Sequence of chain 1.C:
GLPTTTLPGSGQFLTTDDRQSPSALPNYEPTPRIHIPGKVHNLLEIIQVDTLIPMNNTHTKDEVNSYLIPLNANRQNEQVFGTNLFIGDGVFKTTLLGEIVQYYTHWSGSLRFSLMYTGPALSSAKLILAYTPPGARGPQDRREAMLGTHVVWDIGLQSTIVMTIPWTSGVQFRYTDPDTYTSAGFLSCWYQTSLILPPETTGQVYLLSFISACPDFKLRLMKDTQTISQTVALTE

A protein and the small-molecule ligand that binds it are described below.
Small molecule (SMILES): Cc1cc(CCCCCCCOc2ccc(C3=N[C@@H](C)CO3)cc2)on1

Sequence of chain 1.A:
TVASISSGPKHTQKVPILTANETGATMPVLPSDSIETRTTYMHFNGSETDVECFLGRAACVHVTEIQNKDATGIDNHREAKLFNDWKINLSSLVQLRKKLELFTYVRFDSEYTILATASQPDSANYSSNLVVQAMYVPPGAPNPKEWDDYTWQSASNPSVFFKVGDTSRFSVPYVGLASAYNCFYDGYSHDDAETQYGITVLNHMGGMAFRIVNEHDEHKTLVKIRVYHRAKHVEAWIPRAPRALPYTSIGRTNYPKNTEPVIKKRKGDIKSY

Binding-site contacts:
Ligand atom C31 contacts residue ALA150 of chain 1.A at 3.5 Å (hydrophobic).
Ligand atom C1B contacts residue MET221 of chain 1.A at 3.8 Å (hydrophobic).
Ligand atom N2 contacts residue ALA24 of chain 1.C at 3.4 Å.
Ligand atom C4 contacts residue MET224 of chain 1.A at 3.8 Å (hydrophobic).
Ligand atom C31 contacts residue SER175 of chain 1.A at 3.6 Å.
Ligand atom N3A contacts residue ASN219 of chain 1.A at 3.0 Å (h-bond).
Ligand atom C7C contacts residue TYR197 of chain 1.A at 3.8 Å (hydrophobic).
Ligand atom C3B contacts residue MET221 of chain 1.A at 3.8 Å (hydrophobic).
Ligand atom C3C contacts residue TYR128 of chain 1.A at 3.9 Å (hydrophobic).
Ligand atom C2B contacts residue MET221 of chain 1.A at 3.5 Å (hydrophobic).
Ligand atom O1 contacts residue ALA24 of chain 1.C at 3.6 Å.
Ligand atom C5C contacts residue ILE104 of chain 1.A at 3.8 Å (hydrophobic).
Ligand atom O1B contacts residue TYR128 of chain 1.A at 3.9 Å.
Ligand atom O1B contacts residue MET221 of chain 1.A at 3.4 Å.
Ligand atom C5 contacts residue TYR152 of chain 1.A at 3.8 Å (hydrophobic).
Ligand atom C6B contacts residue LEU106 of chain 1.A at 3.9 Å (hydrophobic).
Ligand atom C7C contacts residue TYR128 of chain 1.A at 3.6 Å (hydrophobic).
Ligand atom C3C contacts residue VAL188 of chain 1.A at 3.3 Å (hydrophobic).
Ligand atom C31 contacts residue PRO174 of chain 1.A at 3.4 Å (hydrophobic).
Ligand atom O1 contacts residue PHE186 of chain 1.A at 3.5 Å.
Ligand atom C4A contacts residue ASN219 of chain 1.A at 3.5 Å.
Ligand atom C31 contacts residue VAL176 of chain 1.A at 3.3 Å (hydrophobic).
Ligand atom C6C contacts residue MET221 of chain 1.A at 3.7 Å (hydrophobic).
Ligand atom C5B contacts residue TYR197 of chain 1.A at 3.7 Å (hydrophobic).
Ligand atom C4 contacts residue PHE186 of chain 1.A at 3.6 Å (hydrophobic).
Ligand atom C5 contacts residue PHE186 of chain 1.A at 3.5 Å (hydrophobic).
Ligand atom C5C contacts residue TYR128 of chain 1.A at 3.5 Å (hydrophobic).
Ligand atom CM1 contacts residue SER107 of chain 1.A at 3.9 Å.
Ligand atom C3 contacts residue PRO174 of chain 1.A at 3.8 Å (hydrophobic).
Ligand atom C6B contacts residue TYR197 of chain 1.A at 3.6 Å (hydrophobic).
Ligand atom C4 contacts residue TYR152 of chain 1.A at 3.9 Å (hydrophobic).
Ligand atom C3 contacts residue PHE186 of chain 1.A at 3.8 Å (hydrophobic).
Ligand atom O1 contacts residue VAL188 of chain 1.A at 3.8 Å.
Ligand atom C5B contacts residue LEU106 of chain 1.A at 3.5 Å (hydrophobic).
Ligand atom C4C contacts residue TYR152 of chain 1.A at 3.8 Å (hydrophobic).
Ligand atom O1 contacts residue TYR152 of chain 1.A at 3.9 Å.
Ligand atom C6C contacts residue VAL191 of chain 1.A at 3.2 Å (hydrophobic).
Ligand atom C4B contacts residue LEU106 of chain 1.A at 3.7 Å (hydrophobic).
Ligand atom C2C contacts residue VAL188 of chain 1.A at 3.2 Å (hydrophobic).
Ligand atom N2 contacts residue PHE186 of chain 1.A at 3.7 Å.